Binding-site contacts:
Ligand atom C2 contacts residue ASN19 of chain 1.G at 2.5 Å.
Ligand atom C4 contacts residue ASN19 of chain 1.G at 4.2 Å.
Ligand atom C1 contacts residue ASN19 of chain 1.G at 1.4 Å.
Ligand atom C7 contacts residue ASN19 of chain 1.G at 3.3 Å.
Ligand atom C6 contacts residue GLU22 of chain 1.G at 4.0 Å.
Ligand atom O7 contacts residue ARG23 of chain 1.G at 2.9 Å (salt-bridge).
Ligand atom O7 contacts residue ASN19 of chain 1.G at 3.1 Å (h-bond).
Ligand atom O5 contacts residue ASN19 of chain 1.G at 2.3 Å (h-bond).
Ligand atom N2 contacts residue ASN19 of chain 1.G at 2.9 Å (h-bond).
Ligand atom C1 contacts residue GLU22 of chain 1.G at 4.0 Å.
Ligand atom C7 contacts residue ARG23 of chain 1.G at 4.0 Å.
Ligand atom O5 contacts residue GLU22 of chain 1.G at 3.4 Å.
Ligand atom C5 contacts residue ASN19 of chain 1.G at 3.6 Å.
Ligand atom O6 contacts residue ASN19 of chain 1.G at 4.2 Å.
Ligand atom C3 contacts residue ASN19 of chain 1.G at 3.8 Å.
Ligand atom O6 contacts residue GLU22 of chain 1.G at 3.6 Å (salt-bridge).
Ligand atom C5 contacts residue GLU22 of chain 1.G at 4.4 Å.

Sequence of chain 1.G:
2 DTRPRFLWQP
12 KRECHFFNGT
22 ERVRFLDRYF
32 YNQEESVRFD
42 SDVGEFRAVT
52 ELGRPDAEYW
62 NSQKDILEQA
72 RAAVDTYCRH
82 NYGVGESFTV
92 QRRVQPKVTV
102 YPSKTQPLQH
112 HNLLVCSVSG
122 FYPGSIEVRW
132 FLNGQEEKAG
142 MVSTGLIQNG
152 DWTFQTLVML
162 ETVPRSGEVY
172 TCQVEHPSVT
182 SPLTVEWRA

This small molecule binds to this protein.
Small molecule (SMILES): CC(=O)N[C@@H]1[C@@H](O)[C@H](O)[C@@H](CO)O[C@H]1O